Binding-site contacts:
Ligand atom O4 contacts residue MG1 of chain 1.K at 4.0 Å.
Ligand atom O1 contacts residue ALA209 of chain 1.A at 4.3 Å.
Ligand atom C1 contacts residue THR244 of chain 1.A at 3.6 Å.
Ligand atom O3 contacts residue ALA209 of chain 1.A at 3.3 Å.
Ligand atom O2 contacts residue MG1 of chain 1.K at 2.1 Å.
Ligand atom O4 contacts residue ALA209 of chain 1.A at 3.8 Å.
Ligand atom O3 contacts residue ARG210 of chain 1.A at 3.6 Å (salt-bridge).
Ligand atom O1 contacts residue GLU188 of chain 1.A at 3.0 Å (salt-bridge).
Ligand atom O4 contacts residue ARG87 of chain 1.A at 4.4 Å.
Ligand atom C2 contacts residue ALA209 of chain 1.A at 3.7 Å (hydrophobic).
Ligand atom O2 contacts residue ASP212 of chain 1.A at 4.2 Å.
Ligand atom O3 contacts residue GLY211 of chain 1.A at 2.9 Å (h-bond).
Ligand atom C1 contacts residue GLY211 of chain 1.A at 4.0 Å.
Ligand atom O1 contacts residue GLY211 of chain 1.A at 3.9 Å.
Ligand atom O1 contacts residue MG1 of chain 1.K at 2.0 Å.
Ligand atom O4 contacts residue THR244 of chain 1.A at 3.6 Å.
Ligand atom O3 contacts residue ASP212 of chain 1.A at 3.8 Å.
Ligand atom O4 contacts residue LYS186 of chain 1.A at 3.7 Å.
Ligand atom C1 contacts residue ASP212 of chain 1.A at 3.8 Å.
Ligand atom C2 contacts residue THR244 of chain 1.A at 4.1 Å.
Ligand atom O2 contacts residue ALA209 of chain 1.A at 4.4 Å.
Ligand atom C1 contacts residue GLU188 of chain 1.A at 3.5 Å.
Ligand atom O4 contacts residue MET276 of chain 1.A at 4.3 Å.
Ligand atom O2 contacts residue LYS186 of chain 1.A at 2.8 Å (salt-bridge).
Ligand atom C2 contacts residue GLU188 of chain 1.A at 3.7 Å.
Ligand atom C2 contacts residue MG1 of chain 1.K at 2.8 Å.
Ligand atom O2 contacts residue ARG87 of chain 1.A at 4.4 Å.
Ligand atom O3 contacts residue MG1 of chain 1.K at 3.9 Å.
Ligand atom O1 contacts residue ASP212 of chain 1.A at 2.7 Å (salt-bridge).
Ligand atom O4 contacts residue MET207 of chain 1.A at 4.0 Å.
Ligand atom C1 contacts residue MG1 of chain 1.K at 2.7 Å.
Ligand atom O3 contacts residue THR244 of chain 1.A at 2.6 Å (h-bond).
Ligand atom C2 contacts residue LYS186 of chain 1.A at 3.7 Å.
Ligand atom O2 contacts residue GLU188 of chain 1.A at 3.3 Å (salt-bridge).
Ligand atom C1 contacts residue ALA209 of chain 1.A at 3.7 Å (hydrophobic).

This small molecule binds to this protein.
Small molecule (SMILES): O=C([O-])C(=O)[O-]

Sequence of chain 1.A:
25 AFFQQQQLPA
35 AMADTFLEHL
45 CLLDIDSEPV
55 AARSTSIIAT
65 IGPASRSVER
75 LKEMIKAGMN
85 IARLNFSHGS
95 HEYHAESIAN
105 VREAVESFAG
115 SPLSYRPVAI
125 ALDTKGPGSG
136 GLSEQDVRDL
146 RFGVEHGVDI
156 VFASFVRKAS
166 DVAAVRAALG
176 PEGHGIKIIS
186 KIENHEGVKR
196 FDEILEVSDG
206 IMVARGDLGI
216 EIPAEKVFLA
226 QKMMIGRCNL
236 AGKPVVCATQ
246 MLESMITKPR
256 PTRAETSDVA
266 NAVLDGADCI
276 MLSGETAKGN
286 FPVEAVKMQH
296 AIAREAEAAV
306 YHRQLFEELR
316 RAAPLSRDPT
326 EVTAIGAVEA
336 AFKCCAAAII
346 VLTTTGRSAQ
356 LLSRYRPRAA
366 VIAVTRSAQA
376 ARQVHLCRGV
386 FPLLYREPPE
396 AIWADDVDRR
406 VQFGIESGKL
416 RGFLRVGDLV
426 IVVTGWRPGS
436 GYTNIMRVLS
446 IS